Binding-site contacts:
Ligand atom O6 contacts residue LEU257 of chain 1.A at 3.6 Å.
Ligand atom O5 contacts residue ASN256 of chain 1.A at 2.2 Å (h-bond).
Ligand atom C5 contacts residue GLU279 of chain 1.A at 4.4 Å.
Ligand atom C4 contacts residue TYR259 of chain 1.A at 4.1 Å (hydrophobic).
Ligand atom C4 contacts residue ASN256 of chain 1.A at 4.2 Å.
Ligand atom C3 contacts residue ASN256 of chain 1.A at 3.8 Å.
Ligand atom C3 contacts residue TYR259 of chain 1.A at 3.9 Å (hydrophobic).
Ligand atom C2 contacts residue SER277 of chain 1.A at 4.0 Å.
Ligand atom C7 contacts residue SER277 of chain 1.A at 4.0 Å.
Ligand atom O5 contacts residue TYR259 of chain 1.A at 3.8 Å.
Ligand atom C6 contacts residue LEU257 of chain 1.A at 4.5 Å (hydrophobic).
Ligand atom C6 contacts residue GLU279 of chain 1.A at 3.7 Å.
Ligand atom C1 contacts residue TYR259 of chain 1.A at 3.6 Å (hydrophobic).
Ligand atom N2 contacts residue SER277 of chain 1.A at 3.1 Å (h-bond).
Ligand atom C6 contacts residue TYR259 of chain 1.A at 3.7 Å (hydrophobic).
Ligand atom O7 contacts residue ASN256 of chain 1.A at 3.8 Å.
Ligand atom N2 contacts residue GLU327 of chain 1.B at 3.6 Å.
Ligand atom C2 contacts residue GLU327 of chain 1.B at 4.3 Å.
Ligand atom N2 contacts residue ASN256 of chain 1.A at 3.0 Å (h-bond).
Ligand atom C7 contacts residue GLU327 of chain 1.B at 4.1 Å.
Ligand atom C2 contacts residue ASN256 of chain 1.A at 2.5 Å.
Ligand atom C1 contacts residue ASN256 of chain 1.A at 1.4 Å.
Ligand atom C8 contacts residue GLU327 of chain 1.B at 3.4 Å.
Ligand atom C2 contacts residue TYR259 of chain 1.A at 4.2 Å (hydrophobic).
Ligand atom O3 contacts residue TYR259 of chain 1.A at 4.5 Å.
Ligand atom C3 contacts residue GLU327 of chain 1.B at 4.1 Å.
Ligand atom O4 contacts residue TYR259 of chain 1.A at 4.5 Å.
Ligand atom N2 contacts residue TYR259 of chain 1.A at 4.5 Å.
Ligand atom C5 contacts residue TYR259 of chain 1.A at 3.6 Å (hydrophobic).
Ligand atom C8 contacts residue SER277 of chain 1.A at 3.8 Å.
Ligand atom C5 contacts residue ASN256 of chain 1.A at 3.6 Å.
Ligand atom C7 contacts residue ASN256 of chain 1.A at 3.6 Å.

Sequence of chain 1.A:
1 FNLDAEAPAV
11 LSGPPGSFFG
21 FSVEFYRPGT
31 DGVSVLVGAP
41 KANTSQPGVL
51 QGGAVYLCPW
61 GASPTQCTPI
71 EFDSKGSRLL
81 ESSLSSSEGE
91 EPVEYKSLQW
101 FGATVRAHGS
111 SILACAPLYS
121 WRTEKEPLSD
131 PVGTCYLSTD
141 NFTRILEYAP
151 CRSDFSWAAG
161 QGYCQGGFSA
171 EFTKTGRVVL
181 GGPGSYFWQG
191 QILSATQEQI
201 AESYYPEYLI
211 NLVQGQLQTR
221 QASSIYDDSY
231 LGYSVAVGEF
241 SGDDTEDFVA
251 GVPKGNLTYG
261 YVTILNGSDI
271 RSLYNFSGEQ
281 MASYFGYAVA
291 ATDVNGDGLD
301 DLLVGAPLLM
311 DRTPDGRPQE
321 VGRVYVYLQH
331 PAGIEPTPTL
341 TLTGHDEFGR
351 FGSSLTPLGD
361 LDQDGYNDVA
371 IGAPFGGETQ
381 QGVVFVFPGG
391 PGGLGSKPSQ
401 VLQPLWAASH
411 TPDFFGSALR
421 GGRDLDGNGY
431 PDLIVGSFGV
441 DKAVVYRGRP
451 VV

Sequence of chain 1.B:
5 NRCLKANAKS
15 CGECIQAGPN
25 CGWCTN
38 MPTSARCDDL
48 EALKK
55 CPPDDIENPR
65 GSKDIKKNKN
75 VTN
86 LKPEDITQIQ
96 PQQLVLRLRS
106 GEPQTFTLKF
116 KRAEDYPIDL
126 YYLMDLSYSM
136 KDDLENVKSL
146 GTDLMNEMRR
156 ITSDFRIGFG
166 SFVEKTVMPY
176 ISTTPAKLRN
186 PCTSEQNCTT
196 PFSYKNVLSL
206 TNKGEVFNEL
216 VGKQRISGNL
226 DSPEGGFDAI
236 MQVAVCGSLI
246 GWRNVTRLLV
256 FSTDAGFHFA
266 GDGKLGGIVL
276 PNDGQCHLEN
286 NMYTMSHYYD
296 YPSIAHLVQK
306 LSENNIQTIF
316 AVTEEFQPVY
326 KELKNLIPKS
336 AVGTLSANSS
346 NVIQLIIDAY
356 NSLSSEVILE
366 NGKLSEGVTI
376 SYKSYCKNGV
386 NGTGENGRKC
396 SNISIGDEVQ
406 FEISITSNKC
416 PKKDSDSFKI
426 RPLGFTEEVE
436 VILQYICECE

A protein and the small-molecule ligand that binds it are described below.
Small molecule (SMILES): CC(=O)N[C@H]1[C@H](O[C@H]2[C@H](O)[C@@H](NC(C)=O)CO[C@@H]2CO)O[C@H](CO)[C@@H](O[C@@H]2O[C@H](CO)[C@@H](O)[C@H](O)[C@@H]2O)[C@@H]1O